Sequence of chain 1.X:
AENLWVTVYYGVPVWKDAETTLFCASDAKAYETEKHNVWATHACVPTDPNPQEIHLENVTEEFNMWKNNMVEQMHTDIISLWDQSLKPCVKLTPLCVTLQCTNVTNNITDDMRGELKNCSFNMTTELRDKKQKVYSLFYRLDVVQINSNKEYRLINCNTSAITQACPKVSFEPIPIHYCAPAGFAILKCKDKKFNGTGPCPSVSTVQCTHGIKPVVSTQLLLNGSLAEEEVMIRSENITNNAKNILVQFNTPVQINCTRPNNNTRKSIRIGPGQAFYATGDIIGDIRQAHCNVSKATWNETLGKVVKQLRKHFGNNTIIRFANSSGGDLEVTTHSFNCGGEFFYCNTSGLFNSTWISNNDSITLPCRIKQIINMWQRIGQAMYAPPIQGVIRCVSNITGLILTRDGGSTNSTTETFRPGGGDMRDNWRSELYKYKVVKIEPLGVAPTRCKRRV

Binding-site contacts:
Ligand atom C7 contacts residue LEU137 of chain 1.X at 4.2 Å (hydrophobic).
Ligand atom C8 contacts residue LEU137 of chain 1.X at 3.8 Å (hydrophobic).
Ligand atom C7 contacts residue TYR135 of chain 1.X at 3.6 Å (hydrophobic).
Ligand atom O7 contacts residue LEU137 of chain 1.X at 4.3 Å.
Ligand atom C7 contacts residue ASN118 of chain 1.X at 4.1 Å.
Ligand atom C6 contacts residue ASN118 of chain 1.X at 3.6 Å.
Ligand atom C8 contacts residue ASP290 of chain 1.X at 3.5 Å.
Ligand atom O7 contacts residue TYR135 of chain 1.X at 3.0 Å (h-bond).
Ligand atom N2 contacts residue TYR135 of chain 1.X at 4.1 Å.
Ligand atom C5 contacts residue ASN118 of chain 1.X at 2.8 Å.
Ligand atom O5 contacts residue ASN118 of chain 1.X at 1.4 Å (h-bond).
Ligand atom C7 contacts residue VAL104 of chain 1.X at 4.2 Å (hydrophobic).
Ligand atom C1 contacts residue ASN118 of chain 1.X at 1.4 Å.
Ligand atom O6 contacts residue SER120 of chain 1.X at 4.4 Å.
Ligand atom C3 contacts residue ASN118 of chain 1.X at 3.7 Å.
Ligand atom C6 contacts residue SER120 of chain 1.X at 4.4 Å.
Ligand atom C4 contacts residue ASN118 of chain 1.X at 3.7 Å.
Ligand atom C8 contacts residue TYR135 of chain 1.X at 3.6 Å (hydrophobic).
Ligand atom C8 contacts residue VAL104 of chain 1.X at 4.2 Å (hydrophobic).
Ligand atom C4 contacts residue TYR135 of chain 1.X at 4.2 Å (hydrophobic).
Ligand atom O7 contacts residue ASN118 of chain 1.X at 3.8 Å.
Ligand atom C5 contacts residue TYR135 of chain 1.X at 3.9 Å (hydrophobic).
Ligand atom C2 contacts residue ASN118 of chain 1.X at 2.7 Å.
Ligand atom N2 contacts residue ASN118 of chain 1.X at 3.6 Å.
Ligand atom O7 contacts residue THR105 of chain 1.X at 3.7 Å.
Ligand atom C8 contacts residue ILE291 of chain 1.X at 4.5 Å (hydrophobic).
Ligand atom O5 contacts residue TYR135 of chain 1.X at 4.2 Å.
Ligand atom C1 contacts residue TYR135 of chain 1.X at 3.8 Å (hydrophobic).
Ligand atom C7 contacts residue THR105 of chain 1.X at 4.3 Å.
Ligand atom O3 contacts residue TYR135 of chain 1.X at 4.3 Å.
Ligand atom O4 contacts residue TYR135 of chain 1.X at 3.9 Å.
Ligand atom O6 contacts residue TYR135 of chain 1.X at 4.5 Å.
Ligand atom O7 contacts residue VAL104 of chain 1.X at 3.5 Å.
Ligand atom C2 contacts residue TYR135 of chain 1.X at 4.1 Å (hydrophobic).
Ligand atom C3 contacts residue TYR135 of chain 1.X at 3.6 Å (hydrophobic).

The protein below binds the small molecule below.
Small molecule (SMILES): CC(=O)N[C@H]1[C@H](O[C@H]2[C@H](O)[C@@H](NC(C)=O)CO[C@@H]2CO)O[C@H](CO)[C@@H](O[C@@H]2O[C@H](CO)[C@@H](O)[C@H](O[C@H]3O[C@H](CO)[C@@H](O)[C@H](O)[C@@H]3O)[C@@H]2O)[C@@H]1O